Sequence of chain 1.C:
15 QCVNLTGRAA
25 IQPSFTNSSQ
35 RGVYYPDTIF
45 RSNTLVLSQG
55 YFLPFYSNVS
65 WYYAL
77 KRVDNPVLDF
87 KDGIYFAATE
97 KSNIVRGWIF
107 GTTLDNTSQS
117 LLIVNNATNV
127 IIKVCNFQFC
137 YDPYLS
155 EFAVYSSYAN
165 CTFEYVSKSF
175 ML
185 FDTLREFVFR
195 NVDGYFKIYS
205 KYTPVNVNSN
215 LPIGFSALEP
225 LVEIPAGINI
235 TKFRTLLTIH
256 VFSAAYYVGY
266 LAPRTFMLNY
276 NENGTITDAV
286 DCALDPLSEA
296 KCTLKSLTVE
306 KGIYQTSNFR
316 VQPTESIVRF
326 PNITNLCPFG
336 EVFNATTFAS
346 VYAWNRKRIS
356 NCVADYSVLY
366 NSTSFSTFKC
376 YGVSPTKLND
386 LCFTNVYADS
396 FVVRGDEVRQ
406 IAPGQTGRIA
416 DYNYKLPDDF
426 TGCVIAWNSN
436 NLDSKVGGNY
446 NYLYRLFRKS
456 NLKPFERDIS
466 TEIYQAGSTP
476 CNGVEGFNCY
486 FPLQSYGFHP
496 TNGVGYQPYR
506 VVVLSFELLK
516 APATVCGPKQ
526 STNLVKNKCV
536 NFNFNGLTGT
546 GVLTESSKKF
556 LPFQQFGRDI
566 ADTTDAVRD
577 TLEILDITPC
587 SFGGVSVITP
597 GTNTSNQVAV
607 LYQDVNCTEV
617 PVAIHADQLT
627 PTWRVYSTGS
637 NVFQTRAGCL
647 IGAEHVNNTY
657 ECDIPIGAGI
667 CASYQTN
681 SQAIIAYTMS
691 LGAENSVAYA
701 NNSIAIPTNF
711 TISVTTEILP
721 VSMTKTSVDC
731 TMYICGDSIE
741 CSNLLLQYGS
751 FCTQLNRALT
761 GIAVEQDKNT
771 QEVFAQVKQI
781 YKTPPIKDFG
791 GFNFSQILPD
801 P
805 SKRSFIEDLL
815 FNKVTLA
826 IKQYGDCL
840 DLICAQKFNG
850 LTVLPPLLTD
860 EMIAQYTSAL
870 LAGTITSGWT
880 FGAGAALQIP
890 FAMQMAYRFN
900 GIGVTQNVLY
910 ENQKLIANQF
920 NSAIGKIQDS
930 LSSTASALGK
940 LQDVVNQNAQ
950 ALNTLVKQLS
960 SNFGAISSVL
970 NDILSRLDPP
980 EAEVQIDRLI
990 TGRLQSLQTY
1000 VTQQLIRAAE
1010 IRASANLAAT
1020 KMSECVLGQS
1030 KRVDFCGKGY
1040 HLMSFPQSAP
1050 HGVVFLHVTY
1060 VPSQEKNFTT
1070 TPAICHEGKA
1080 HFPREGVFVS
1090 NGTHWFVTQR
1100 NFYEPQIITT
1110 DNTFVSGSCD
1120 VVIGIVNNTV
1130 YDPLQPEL

Binding-site contacts:
Ligand atom O6 contacts residue ASN31 of chain 1.C at 4.2 Å.
Ligand atom C3 contacts residue ASN31 of chain 1.C at 3.8 Å.
Ligand atom C1 contacts residue ASN31 of chain 1.C at 1.4 Å.
Ligand atom C8 contacts residue TYR60 of chain 1.C at 4.0 Å (hydrophobic).
Ligand atom O6 contacts residue THR30 of chain 1.C at 4.4 Å.
Ligand atom C1 contacts residue TYR60 of chain 1.C at 4.3 Å (hydrophobic).
Ligand atom C7 contacts residue ASN31 of chain 1.C at 3.4 Å.
Ligand atom C2 contacts residue ASN31 of chain 1.C at 2.4 Å.
Ligand atom C4 contacts residue ASN31 of chain 1.C at 4.2 Å.
Ligand atom O6 contacts residue ILE217 of chain 1.C at 3.7 Å.
Ligand atom C7 contacts residue TYR60 of chain 1.C at 4.2 Å (hydrophobic).
Ligand atom C5 contacts residue ILE217 of chain 1.C at 4.4 Å (hydrophobic).
Ligand atom O7 contacts residue ASN31 of chain 1.C at 3.6 Å.
Ligand atom C5 contacts residue ASN31 of chain 1.C at 3.7 Å.
Ligand atom C6 contacts residue ILE217 of chain 1.C at 4.2 Å (hydrophobic).
Ligand atom N2 contacts residue TYR60 of chain 1.C at 3.6 Å.
Ligand atom N2 contacts residue ASN31 of chain 1.C at 2.9 Å (h-bond).
Ligand atom O5 contacts residue ASN31 of chain 1.C at 2.4 Å (h-bond).

The protein below binds the small molecule below.
Small molecule (SMILES): CC(=O)N[C@@H]1[C@@H](O)[C@H](O)[C@@H](CO)O[C@H]1O